Sequence of chain 1.B:
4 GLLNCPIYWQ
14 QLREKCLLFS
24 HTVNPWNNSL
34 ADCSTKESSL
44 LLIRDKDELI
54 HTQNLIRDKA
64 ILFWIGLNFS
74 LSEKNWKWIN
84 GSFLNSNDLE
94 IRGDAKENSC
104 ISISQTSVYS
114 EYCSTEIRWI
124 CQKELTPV

Binding-site contacts:
Ligand atom O5 contacts residue LEU45 of chain 1.B at 4.1 Å.
Ligand atom O6 contacts residue LEU45 of chain 1.B at 3.8 Å.
Ligand atom C6 contacts residue TRP81 of chain 1.B at 3.7 Å (hydrophobic).
Ligand atom O5 contacts residue TRP81 of chain 1.B at 4.1 Å.
Ligand atom O6 contacts residue ILE46 of chain 1.B at 3.6 Å.
Ligand atom C7 contacts residue SER85 of chain 1.B at 3.5 Å.
Ligand atom C4 contacts residue ASN83 of chain 1.B at 4.3 Å.
Ligand atom C2 contacts residue ASN83 of chain 1.B at 2.5 Å.
Ligand atom C5 contacts residue TRP81 of chain 1.B at 3.6 Å (hydrophobic).
Ligand atom O5 contacts residue ASN83 of chain 1.B at 2.3 Å (h-bond).
Ligand atom C7 contacts residue ASN83 of chain 1.B at 3.4 Å.
Ligand atom C8 contacts residue SER85 of chain 1.B at 3.5 Å.
Ligand atom C1 contacts residue ASN83 of chain 1.B at 1.4 Å.
Ligand atom O7 contacts residue ASN83 of chain 1.B at 3.6 Å.
Ligand atom C3 contacts residue ASN83 of chain 1.B at 3.8 Å.
Ligand atom N2 contacts residue ASN83 of chain 1.B at 2.9 Å (h-bond).
Ligand atom C6 contacts residue LEU45 of chain 1.B at 4.2 Å (hydrophobic).
Ligand atom O4 contacts residue ASN88 of chain 1.B at 3.4 Å (h-bond).
Ligand atom C1 contacts residue SER85 of chain 1.B at 3.9 Å.
Ligand atom C6 contacts residue ARG47 of chain 1.B at 4.3 Å.
Ligand atom C6 contacts residue ILE46 of chain 1.B at 3.4 Å (hydrophobic).
Ligand atom C8 contacts residue ASN83 of chain 1.B at 4.5 Å.
Ligand atom C1 contacts residue TRP81 of chain 1.B at 4.4 Å (hydrophobic).
Ligand atom C2 contacts residue SER85 of chain 1.B at 3.8 Å.
Ligand atom C5 contacts residue ASN83 of chain 1.B at 3.6 Å.
Ligand atom O3 contacts residue ASN88 of chain 1.B at 4.4 Å.
Ligand atom C3 contacts residue SER85 of chain 1.B at 4.1 Å.
Ligand atom O6 contacts residue ARG47 of chain 1.B at 3.6 Å.
Ligand atom N2 contacts residue SER85 of chain 1.B at 2.8 Å (h-bond).

A small-molecule ligand and the protein it binds are described below.
Small molecule (SMILES): CC(=O)N[C@@H]1[C@@H](O)[C@H](O)[C@@H](CO)O[C@H]1O